Binding-site contacts:
Ligand atom O4' contacts residue SER160 of chain 1.B at 3.5 Å (h-bond).
Ligand atom O3' contacts residue VAL114 of chain 1.B at 3.4 Å.
Ligand atom C4' contacts residue GLY87 of chain 1.B at 3.7 Å.
Ligand atom C2 contacts residue ALA141 of chain 1.B at 3.7 Å (hydrophobic).
Ligand atom S5' contacts residue GLY87 of chain 1.B at 3.7 Å.
Ligand atom N1 contacts residue ASP140 of chain 1.B at 3.7 Å.
Ligand atom N7 contacts residue PRO165 of chain 1.B at 3.2 Å.
Ligand atom C5 contacts residue ILE110 of chain 1.B at 3.6 Å (hydrophobic).
Ligand atom S5' contacts residue ASP158 of chain 1.B at 3.6 Å.
Ligand atom N1 contacts residue ALA141 of chain 1.B at 3.0 Å (h-bond).
Ligand atom N6 contacts residue PRO165 of chain 1.B at 3.0 Å (h-bond).
Ligand atom O2' contacts residue ILE110 of chain 1.B at 3.7 Å.
Ligand atom CS contacts residue ASP89 of chain 1.B at 3.3 Å.
Ligand atom S5' contacts residue ASP89 of chain 1.B at 3.3 Å (salt-bridge).
Ligand atom C5' contacts residue SER160 of chain 1.B at 3.5 Å.
Ligand atom C1' contacts residue GLU109 of chain 1.B at 3.3 Å.
Ligand atom C3' contacts residue GLU109 of chain 1.B at 3.4 Å.
Ligand atom S5' contacts residue SPD1 of chain 1.G at 2.8 Å.
Ligand atom C2 contacts residue GLU139 of chain 1.B at 3.7 Å.
Ligand atom N6 contacts residue ASP140 of chain 1.B at 2.8 Å (salt-bridge).
Ligand atom C5' contacts residue SER159 of chain 1.B at 3.6 Å.
Ligand atom C5' contacts residue ASP158 of chain 1.B at 3.2 Å.
Ligand atom C2' contacts residue GLU109 of chain 1.B at 3.3 Å.
Ligand atom C4 contacts residue ILE110 of chain 1.B at 3.5 Å (hydrophobic).
Ligand atom O2' contacts residue ASP111 of chain 1.B at 3.7 Å.
Ligand atom N3 contacts residue ILE110 of chain 1.B at 3.3 Å (h-bond).
Ligand atom C5' contacts residue SPD1 of chain 1.G at 3.4 Å.
Ligand atom C2 contacts residue ILE110 of chain 1.B at 3.4 Å (hydrophobic).
Ligand atom C4' contacts residue ASP158 of chain 1.B at 3.7 Å.
Ligand atom C2 contacts residue CYS108 of chain 1.B at 3.5 Å (hydrophobic).
Ligand atom C8 contacts residue SER160 of chain 1.B at 3.3 Å.
Ligand atom O3' contacts residue GLU109 of chain 1.B at 2.6 Å (salt-bridge).
Ligand atom N7 contacts residue ALA166 of chain 1.B at 3.1 Å (h-bond).
Ligand atom O4' contacts residue GLY86 of chain 1.B at 3.5 Å.
Ligand atom N9 contacts residue ILE110 of chain 1.B at 3.7 Å.
Ligand atom C4' contacts residue GLU109 of chain 1.B at 3.5 Å.
Ligand atom O2' contacts residue GLU109 of chain 1.B at 2.5 Å (salt-bridge).
Ligand atom N3 contacts residue GLY86 of chain 1.B at 3.5 Å.
Ligand atom N6 contacts residue THR168 of chain 1.B at 3.4 Å (h-bond).
Ligand atom O2' contacts residue GLN34 of chain 1.B at 2.9 Å (h-bond).

Sequence of chain 1.B:
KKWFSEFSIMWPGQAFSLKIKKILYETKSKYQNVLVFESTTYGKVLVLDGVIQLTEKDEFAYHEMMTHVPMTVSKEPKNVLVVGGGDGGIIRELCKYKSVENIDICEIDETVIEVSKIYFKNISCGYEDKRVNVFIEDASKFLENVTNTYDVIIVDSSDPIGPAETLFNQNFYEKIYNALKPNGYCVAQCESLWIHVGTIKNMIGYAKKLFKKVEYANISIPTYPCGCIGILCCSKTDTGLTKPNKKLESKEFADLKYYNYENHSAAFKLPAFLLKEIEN

This protein binds this small molecule.
Small molecule (SMILES): CSC[C@H]1O[C@@H](n2cnc3c(N)ncnc32)[C@H](O)[C@@H]1O